This small molecule binds to this protein.
Small molecule (SMILES): C[S@@H](CCCN)C[C@H]1O[C@@H](n2cnc3c(N)ncnc32)[C@H](O)[C@@H]1O

Sequence of chain 1.F:
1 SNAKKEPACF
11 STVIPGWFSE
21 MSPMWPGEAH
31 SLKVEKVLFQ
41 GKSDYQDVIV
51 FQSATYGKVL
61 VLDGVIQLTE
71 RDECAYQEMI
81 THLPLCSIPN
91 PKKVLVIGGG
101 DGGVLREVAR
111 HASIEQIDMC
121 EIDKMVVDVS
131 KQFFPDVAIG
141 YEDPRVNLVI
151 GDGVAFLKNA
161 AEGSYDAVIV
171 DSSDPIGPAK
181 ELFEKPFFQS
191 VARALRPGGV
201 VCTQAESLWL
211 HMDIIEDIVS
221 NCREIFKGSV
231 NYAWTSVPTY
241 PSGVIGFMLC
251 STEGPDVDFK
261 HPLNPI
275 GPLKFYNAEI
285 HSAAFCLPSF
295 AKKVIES

Binding-site contacts:
Ligand atom N7 contacts residue ALA179 of chain 1.F at 3.2 Å (h-bond).
Ligand atom N7 contacts residue PRO178 of chain 1.F at 3.2 Å.
Ligand atom CA contacts residue GLN67 of chain 1.F at 3.3 Å.
Ligand atom C5' contacts residue SER172 of chain 1.F at 3.4 Å.
Ligand atom CB contacts residue ASP101 of chain 1.F at 3.4 Å.
Ligand atom CA contacts residue ASP171 of chain 1.F at 3.6 Å.
Ligand atom C2 contacts residue GLY153 of chain 1.F at 3.6 Å.
Ligand atom C5' contacts residue SER173 of chain 1.F at 3.2 Å.
Ligand atom C3' contacts residue LEU62 of chain 1.F at 3.6 Å (hydrophobic).
Ligand atom N3 contacts residue ILE122 of chain 1.F at 3.3 Å (h-bond).
Ligand atom C5' contacts residue ASP171 of chain 1.F at 3.3 Å.
Ligand atom N contacts residue ASP101 of chain 1.F at 2.9 Å (salt-bridge).
Ligand atom CB contacts residue GLN67 of chain 1.F at 3.1 Å.
Ligand atom CA contacts residue ASP101 of chain 1.F at 3.5 Å.
Ligand atom C4 contacts residue ILE122 of chain 1.F at 3.6 Å (hydrophobic).
Ligand atom N6 contacts residue ASP152 of chain 1.F at 3.0 Å (salt-bridge).
Ligand atom N3 contacts residue GLY98 of chain 1.F at 3.5 Å.
Ligand atom CE contacts residue ASP101 of chain 1.F at 3.0 Å.
Ligand atom N6 contacts residue PRO178 of chain 1.F at 3.0 Å (h-bond).
Ligand atom SD contacts residue ASP171 of chain 1.F at 3.5 Å (salt-bridge).
Ligand atom C3' contacts residue GLU121 of chain 1.F at 3.5 Å.
Ligand atom C2 contacts residue ILE122 of chain 1.F at 3.5 Å (hydrophobic).
Ligand atom O4' contacts residue SER173 of chain 1.F at 3.6 Å (h-bond).
Ligand atom O3' contacts residue VAL126 of chain 1.F at 3.5 Å.
Ligand atom O4' contacts residue GLY98 of chain 1.F at 3.6 Å.
Ligand atom CG contacts residue ASP171 of chain 1.F at 3.5 Å.
Ligand atom SD contacts residue ASP101 of chain 1.F at 3.6 Å (salt-bridge).
Ligand atom CA contacts residue TYR240 of chain 1.F at 3.4 Å (hydrophobic).
Ligand atom C4' contacts residue ASP171 of chain 1.F at 3.6 Å.
Ligand atom C1' contacts residue GLU121 of chain 1.F at 3.4 Å.
Ligand atom CG contacts residue GLN67 of chain 1.F at 3.2 Å.
Ligand atom N contacts residue ASP171 of chain 1.F at 3.0 Å (salt-bridge).
Ligand atom N1 contacts residue GLY153 of chain 1.F at 2.9 Å (h-bond).
Ligand atom N contacts residue TYR76 of chain 1.F at 3.6 Å.
Ligand atom C8 contacts residue SER173 of chain 1.F at 3.2 Å.
Ligand atom C2' contacts residue GLU121 of chain 1.F at 3.3 Å.
Ligand atom O2' contacts residue GLN46 of chain 1.F at 3.0 Å (h-bond).
Ligand atom O2' contacts residue GLU121 of chain 1.F at 2.6 Å (salt-bridge).
Ligand atom N1 contacts residue ASP152 of chain 1.F at 3.6 Å.
Ligand atom O3' contacts residue GLU121 of chain 1.F at 2.8 Å (salt-bridge).